A small-molecule ligand and the protein it binds are described below.
Small molecule (SMILES): Nc1nc(N)nc(-c2ccccc2O)n1

Sequence of chain 1.A:
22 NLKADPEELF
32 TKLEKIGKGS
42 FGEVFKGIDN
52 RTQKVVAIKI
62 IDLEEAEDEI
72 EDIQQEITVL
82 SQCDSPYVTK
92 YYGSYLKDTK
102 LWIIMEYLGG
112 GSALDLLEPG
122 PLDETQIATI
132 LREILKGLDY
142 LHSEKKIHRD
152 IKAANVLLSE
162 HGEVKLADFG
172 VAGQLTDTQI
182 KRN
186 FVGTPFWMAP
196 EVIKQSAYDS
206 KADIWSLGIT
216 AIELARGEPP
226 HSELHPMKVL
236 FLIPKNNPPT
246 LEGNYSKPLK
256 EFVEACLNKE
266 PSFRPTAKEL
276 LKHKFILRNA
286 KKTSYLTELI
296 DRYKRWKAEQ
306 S

Binding-site contacts:
Ligand atom C2 contacts residue ALA168 of chain 1.A at 4.4 Å (hydrophobic).
Ligand atom N5 contacts residue ALA58 of chain 1.A at 3.7 Å.
Ligand atom C2 contacts residue MET106 of chain 1.A at 4.3 Å (hydrophobic).
Ligand atom C9 contacts residue LEU158 of chain 1.A at 4.0 Å (hydrophobic).
Ligand atom O15 contacts residue LEU109 of chain 1.A at 2.8 Å (h-bond).
Ligand atom C4 contacts residue ALA58 of chain 1.A at 4.3 Å (hydrophobic).
Ligand atom N8 contacts residue THR90 of chain 1.A at 3.5 Å.
Ligand atom C10 contacts residue LEU109 of chain 1.A at 3.9 Å (hydrophobic).
Ligand atom C10 contacts residue ILE37 of chain 1.A at 4.3 Å (hydrophobic).
Ligand atom C9 contacts residue ALA58 of chain 1.A at 4.3 Å (hydrophobic).
Ligand atom C4 contacts residue THR90 of chain 1.A at 4.1 Å.
Ligand atom C6 contacts residue ALA58 of chain 1.A at 4.2 Å (hydrophobic).
Ligand atom C4 contacts residue LEU158 of chain 1.A at 4.3 Å (hydrophobic).
Ligand atom C10 contacts residue TYR108 of chain 1.A at 4.2 Å (hydrophobic).
Ligand atom N3 contacts residue ALA168 of chain 1.A at 4.3 Å.
Ligand atom C13 contacts residue ILE37 of chain 1.A at 3.8 Å (hydrophobic).
Ligand atom N5 contacts residue GLU107 of chain 1.A at 3.4 Å (salt-bridge).
Ligand atom N1 contacts residue LEU158 of chain 1.A at 3.8 Å.
Ligand atom C2 contacts residue LEU158 of chain 1.A at 4.2 Å (hydrophobic).
Ligand atom C4 contacts residue GLU107 of chain 1.A at 3.6 Å.
Ligand atom N8 contacts residue MET106 of chain 1.A at 3.3 Å.
Ligand atom N7 contacts residue ASP169 of chain 1.A at 4.3 Å.
Ligand atom C11 contacts residue ILE37 of chain 1.A at 3.8 Å (hydrophobic).
Ligand atom C13 contacts residue GLY38 of chain 1.A at 4.4 Å.
Ligand atom N3 contacts residue LEU158 of chain 1.A at 4.4 Å.
Ligand atom C12 contacts residue LEU109 of chain 1.A at 4.2 Å (hydrophobic).
Ligand atom C11 contacts residue TYR108 of chain 1.A at 3.6 Å (hydrophobic).
Ligand atom N3 contacts residue MET106 of chain 1.A at 3.6 Å.
Ligand atom O15 contacts residue GLU107 of chain 1.A at 3.5 Å (salt-bridge).
Ligand atom C12 contacts residue TYR108 of chain 1.A at 4.3 Å (hydrophobic).
Ligand atom C10 contacts residue ALA58 of chain 1.A at 4.2 Å (hydrophobic).
Ligand atom C4 contacts residue MET106 of chain 1.A at 3.7 Å (hydrophobic).
Ligand atom O15 contacts residue TYR108 of chain 1.A at 3.4 Å.
Ligand atom O15 contacts residue ALA58 of chain 1.A at 3.9 Å.
Ligand atom C6 contacts residue LEU158 of chain 1.A at 3.7 Å (hydrophobic).
Ligand atom N8 contacts residue GLU107 of chain 1.A at 2.9 Å (salt-bridge).
Ligand atom C11 contacts residue LEU109 of chain 1.A at 3.3 Å (hydrophobic).
Ligand atom C14 contacts residue VAL45 of chain 1.A at 4.3 Å (hydrophobic).
Ligand atom C12 contacts residue ILE37 of chain 1.A at 3.6 Å (hydrophobic).
Ligand atom N5 contacts residue LEU158 of chain 1.A at 3.9 Å.